This protein binds this small molecule.
Small molecule (SMILES): O=C(CCCC[C@@H]1SC[C@@H]2NC(=O)N[C@@H]21)N[C@H]1CCNC1

Binding-site contacts:
Ligand atom N3 contacts residue CYS85 of chain 1.F at 3.9 Å.
Ligand atom N2 contacts residue ASN49 of chain 1.F at 3.0 Å (h-bond).
Ligand atom O2 contacts residue ASN27 of chain 1.F at 3.0 Å (h-bond).
Ligand atom O1 contacts residue GLY55 of chain 1.F at 2.9 Å (h-bond).
Ligand atom C1 contacts residue GLY55 of chain 1.F at 4.0 Å.
Ligand atom C2 contacts residue CYS85 of chain 1.F at 4.0 Å (hydrophobic).
Ligand atom C7 contacts residue THR89 of chain 1.F at 3.8 Å.
Ligand atom C9 contacts residue ASP124 of chain 1.F at 3.6 Å.
Ligand atom O1 contacts residue THR54 of chain 1.F at 3.8 Å.
Ligand atom C3 contacts residue TRP78 of chain 1.F at 3.8 Å (hydrophobic).
Ligand atom S1 contacts residue TRP78 of chain 1.F at 3.8 Å.
Ligand atom C9 contacts residue ASN27 of chain 1.F at 3.8 Å.
Ligand atom C8 contacts residue ASP124 of chain 1.F at 3.6 Å.
Ligand atom C9 contacts residue SER31 of chain 1.F at 3.6 Å.
Ligand atom C7 contacts residue TRP91 of chain 1.F at 3.7 Å (hydrophobic).
Ligand atom C5 contacts residue TRP78 of chain 1.F at 3.9 Å (hydrophobic).
Ligand atom N3 contacts residue SER87 of chain 1.F at 3.4 Å (h-bond).
Ligand atom C3 contacts residue GLY55 of chain 1.F at 3.6 Å.
Ligand atom N1 contacts residue TYR47 of chain 1.F at 3.8 Å.
Ligand atom C2 contacts residue TRP78 of chain 1.F at 3.7 Å (hydrophobic).
Ligand atom C9 contacts residue TYR47 of chain 1.F at 3.5 Å (hydrophobic).
Ligand atom C12 contacts residue LEU109 of chain 1.F at 3.9 Å (hydrophobic).
Ligand atom N2 contacts residue ALA51 of chain 1.F at 3.6 Å.
Ligand atom N1 contacts residue ASP124 of chain 1.F at 2.6 Å (salt-bridge).
Ligand atom C8 contacts residue TRP107 of chain 1.F at 3.8 Å (hydrophobic).
Ligand atom O2 contacts residue ASN49 of chain 1.F at 4.0 Å.
Ligand atom C9 contacts residue ASN49 of chain 1.F at 3.9 Å.
Ligand atom O2 contacts residue ASP124 of chain 1.F at 3.8 Å.
Ligand atom S1 contacts residue TRP91 of chain 1.F at 3.7 Å.
Ligand atom C5 contacts residue ASN49 of chain 1.F at 3.6 Å.
Ligand atom C12 contacts residue TYR111 of chain 1.F at 3.6 Å (hydrophobic).
Ligand atom N1 contacts residue ASN27 of chain 1.F at 3.9 Å.
Ligand atom S1 contacts residue THR89 of chain 1.F at 3.4 Å (h-bond).
Ligand atom C13 contacts residue TYR111 of chain 1.F at 3.4 Å (hydrophobic).
Ligand atom C3 contacts residue ASN49 of chain 1.F at 3.9 Å.
Ligand atom O2 contacts residue TYR47 of chain 1.F at 2.7 Å (h-bond).
Ligand atom C14 contacts residue CYS85 of chain 1.F at 3.6 Å (hydrophobic).
Ligand atom N4 contacts residue CYS85 of chain 1.F at 3.8 Å.
Ligand atom C7 contacts residue TRP107 of chain 1.F at 3.5 Å (hydrophobic).
Ligand atom O2 contacts residue SER31 of chain 1.F at 2.6 Å (h-bond).

Sequence of chain 1.F:
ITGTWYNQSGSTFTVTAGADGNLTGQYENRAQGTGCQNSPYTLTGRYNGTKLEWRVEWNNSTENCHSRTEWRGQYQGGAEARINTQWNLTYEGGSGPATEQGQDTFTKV